Sequence of chain 6.A:
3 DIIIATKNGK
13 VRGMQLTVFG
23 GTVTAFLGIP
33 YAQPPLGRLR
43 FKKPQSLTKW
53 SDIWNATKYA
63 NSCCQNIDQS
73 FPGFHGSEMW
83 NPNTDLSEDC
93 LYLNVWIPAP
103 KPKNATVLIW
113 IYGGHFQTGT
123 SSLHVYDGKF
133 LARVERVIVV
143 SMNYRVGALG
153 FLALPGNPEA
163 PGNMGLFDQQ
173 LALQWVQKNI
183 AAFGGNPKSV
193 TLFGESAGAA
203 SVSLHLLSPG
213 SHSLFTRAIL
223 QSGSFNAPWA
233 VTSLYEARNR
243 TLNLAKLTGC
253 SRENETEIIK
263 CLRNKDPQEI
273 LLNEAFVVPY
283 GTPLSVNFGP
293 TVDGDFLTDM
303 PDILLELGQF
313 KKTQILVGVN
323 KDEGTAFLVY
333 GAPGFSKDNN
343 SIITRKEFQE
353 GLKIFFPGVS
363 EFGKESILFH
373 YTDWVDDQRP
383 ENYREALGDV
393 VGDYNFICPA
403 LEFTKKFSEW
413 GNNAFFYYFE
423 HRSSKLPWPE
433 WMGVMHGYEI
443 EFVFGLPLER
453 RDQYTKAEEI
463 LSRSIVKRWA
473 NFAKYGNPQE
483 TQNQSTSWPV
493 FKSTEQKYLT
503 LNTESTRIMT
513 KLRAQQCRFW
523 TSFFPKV

Binding-site contacts:
Ligand atom C5 contacts residue ASN245 of chain 6.A at 3.6 Å.
Ligand atom C3 contacts residue PHE278 of chain 6.A at 3.6 Å (hydrophobic).
Ligand atom N2 contacts residue PRO281 of chain 6.A at 4.3 Å.
Ligand atom C5 contacts residue PHE278 of chain 6.A at 4.3 Å (hydrophobic).
Ligand atom C6 contacts residue ASN245 of chain 6.A at 4.0 Å.
Ligand atom C5 contacts residue ASN245 of chain 6.A at 4.2 Å.
Ligand atom O5 contacts residue ASN245 of chain 6.A at 3.8 Å.
Ligand atom C6 contacts residue ASN245 of chain 6.A at 3.4 Å.
Ligand atom C8 contacts residue VAL280 of chain 6.A at 4.2 Å (hydrophobic).
Ligand atom O5 contacts residue ASN245 of chain 6.A at 4.0 Å.
Ligand atom C7 contacts residue PRO281 of chain 6.A at 3.9 Å (hydrophobic).
Ligand atom O4 contacts residue LEU249 of chain 6.A at 3.9 Å.
Ligand atom C5 contacts residue ASN241 of chain 6.A at 3.7 Å.
Ligand atom O4 contacts residue PHE278 of chain 6.A at 4.0 Å.
Ligand atom C5 contacts residue PRO281 of chain 6.A at 4.1 Å (hydrophobic).
Ligand atom C4 contacts residue ASN241 of chain 6.A at 4.2 Å.
Ligand atom C4 contacts residue PHE278 of chain 6.A at 3.3 Å (hydrophobic).
Ligand atom N2 contacts residue ASN241 of chain 6.A at 2.7 Å (h-bond).
Ligand atom O3 contacts residue PRO281 of chain 6.A at 4.0 Å.
Ligand atom O3 contacts residue PHE278 of chain 6.A at 3.9 Å.
Ligand atom C1 contacts residue ASN245 of chain 6.A at 3.8 Å.
Ligand atom C2 contacts residue ASN241 of chain 6.A at 2.3 Å.
Ligand atom O6 contacts residue ASN245 of chain 6.A at 4.1 Å.
Ligand atom O5 contacts residue PRO281 of chain 6.A at 4.2 Å.
Ligand atom O7 contacts residue ASN241 of chain 6.A at 4.0 Å.
Ligand atom C8 contacts residue ASN245 of chain 6.A at 4.0 Å.
Ligand atom C8 contacts residue VAL279 of chain 6.A at 3.5 Å (hydrophobic).
Ligand atom C1 contacts residue ASN241 of chain 6.A at 1.4 Å.
Ligand atom C6 contacts residue LYS248 of chain 6.A at 4.3 Å.
Ligand atom O2 contacts residue PRO281 of chain 6.A at 4.2 Å.
Ligand atom O7 contacts residue PRO281 of chain 6.A at 4.3 Å.
Ligand atom C6 contacts residue PRO281 of chain 6.A at 4.0 Å (hydrophobic).
Ligand atom C8 contacts residue ARG242 of chain 6.A at 4.4 Å.
Ligand atom C8 contacts residue ASN241 of chain 6.A at 3.0 Å.
Ligand atom C8 contacts residue PRO281 of chain 6.A at 3.8 Å (hydrophobic).
Ligand atom C1 contacts residue ASN245 of chain 6.A at 4.4 Å.
Ligand atom C7 contacts residue ASN241 of chain 6.A at 3.0 Å.
Ligand atom C6 contacts residue LEU249 of chain 6.A at 3.9 Å (hydrophobic).
Ligand atom O5 contacts residue ASN241 of chain 6.A at 2.4 Å (h-bond).
Ligand atom C3 contacts residue ASN241 of chain 6.A at 3.6 Å.

The protein below binds the small molecule below.
Small molecule (SMILES): CC(=O)N[C@H]1[C@H](O[C@H]2[C@H](O)[C@@H](NC(C)=O)CO[C@@H]2CO[C@H]2O[C@@H](C)[C@@H](O)[C@@H](O)[C@@H]2O)O[C@H](CO)[C@@H](O)[C@@H]1O